Sequence of chain 1.C:
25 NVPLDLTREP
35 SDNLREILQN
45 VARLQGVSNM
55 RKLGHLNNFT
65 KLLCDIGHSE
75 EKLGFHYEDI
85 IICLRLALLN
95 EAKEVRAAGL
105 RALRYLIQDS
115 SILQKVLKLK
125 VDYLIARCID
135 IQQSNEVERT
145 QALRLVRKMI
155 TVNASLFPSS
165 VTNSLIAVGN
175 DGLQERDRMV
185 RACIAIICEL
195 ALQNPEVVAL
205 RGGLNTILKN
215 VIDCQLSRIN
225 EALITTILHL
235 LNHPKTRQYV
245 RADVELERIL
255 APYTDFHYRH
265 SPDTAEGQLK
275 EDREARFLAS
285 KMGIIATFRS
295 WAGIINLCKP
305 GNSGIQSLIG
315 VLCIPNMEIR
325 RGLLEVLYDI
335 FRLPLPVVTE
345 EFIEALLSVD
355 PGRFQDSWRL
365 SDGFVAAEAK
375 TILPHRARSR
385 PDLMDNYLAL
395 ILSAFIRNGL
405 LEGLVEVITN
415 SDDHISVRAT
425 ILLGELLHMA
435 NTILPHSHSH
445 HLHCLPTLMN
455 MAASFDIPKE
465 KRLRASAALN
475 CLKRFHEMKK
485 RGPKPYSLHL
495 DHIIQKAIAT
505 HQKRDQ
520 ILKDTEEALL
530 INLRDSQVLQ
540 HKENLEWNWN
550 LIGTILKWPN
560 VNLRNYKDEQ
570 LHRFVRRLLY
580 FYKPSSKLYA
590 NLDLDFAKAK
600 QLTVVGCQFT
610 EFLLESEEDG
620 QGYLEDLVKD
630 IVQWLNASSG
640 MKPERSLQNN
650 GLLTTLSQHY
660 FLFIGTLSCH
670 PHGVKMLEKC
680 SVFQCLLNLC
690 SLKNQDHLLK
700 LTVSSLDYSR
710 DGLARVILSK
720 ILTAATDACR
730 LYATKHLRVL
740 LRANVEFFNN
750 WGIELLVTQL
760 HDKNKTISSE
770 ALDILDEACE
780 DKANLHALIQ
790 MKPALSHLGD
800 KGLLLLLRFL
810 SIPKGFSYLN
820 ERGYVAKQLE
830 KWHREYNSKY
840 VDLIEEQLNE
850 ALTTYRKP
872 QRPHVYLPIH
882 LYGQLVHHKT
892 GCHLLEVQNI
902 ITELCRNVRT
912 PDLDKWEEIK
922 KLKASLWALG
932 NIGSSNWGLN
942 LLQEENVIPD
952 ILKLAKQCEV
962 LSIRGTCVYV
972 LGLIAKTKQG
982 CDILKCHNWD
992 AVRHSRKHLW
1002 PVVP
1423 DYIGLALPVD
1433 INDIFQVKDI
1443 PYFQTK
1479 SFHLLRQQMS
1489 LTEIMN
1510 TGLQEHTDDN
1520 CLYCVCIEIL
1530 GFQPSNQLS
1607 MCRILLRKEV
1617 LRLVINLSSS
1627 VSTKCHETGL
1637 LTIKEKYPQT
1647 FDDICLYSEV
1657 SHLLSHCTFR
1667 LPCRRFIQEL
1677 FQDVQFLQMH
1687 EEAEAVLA

Binding-site contacts:
Ligand atom N1 contacts residue TRP546 of chain 1.C at 4.4 Å.
Ligand atom PA contacts residue ARG576 of chain 1.C at 4.3 Å.
Ligand atom O3' contacts residue TYR579 of chain 1.C at 3.2 Å.
Ligand atom C5' contacts residue ARG576 of chain 1.C at 4.0 Å.
Ligand atom O3A contacts residue ARG572 of chain 1.C at 3.8 Å.
Ligand atom C2 contacts residue ARG576 of chain 1.C at 3.6 Å.
Ligand atom C5 contacts residue TYR579 of chain 1.C at 3.5 Å (hydrophobic).
Ligand atom O2B contacts residue ARG572 of chain 1.C at 2.4 Å (salt-bridge).
Ligand atom N6 contacts residue LYS541 of chain 1.C at 3.6 Å (salt-bridge).
Ligand atom O3A contacts residue ARG576 of chain 1.C at 3.7 Å.
Ligand atom O1B contacts residue ARG572 of chain 1.C at 3.6 Å (salt-bridge).
Ligand atom C6 contacts residue ASN543 of chain 1.C at 3.8 Å.
Ligand atom C3' contacts residue TYR579 of chain 1.C at 3.4 Å (hydrophobic).
Ligand atom N1 contacts residue ASN543 of chain 1.C at 3.9 Å.
Ligand atom O2A contacts residue ARG575 of chain 1.C at 3.2 Å.
Ligand atom N9 contacts residue TYR579 of chain 1.C at 3.6 Å.
Ligand atom N1 contacts residue LEU587 of chain 1.C at 4.4 Å.
Ligand atom C4 contacts residue TYR579 of chain 1.C at 3.4 Å (hydrophobic).
Ligand atom C8 contacts residue TYR579 of chain 1.C at 3.7 Å (hydrophobic).
Ligand atom O2A contacts residue ARG576 of chain 1.C at 3.9 Å.
Ligand atom O2B contacts residue ARG576 of chain 1.C at 2.7 Å (salt-bridge).
Ligand atom O3B contacts residue ARG576 of chain 1.C at 4.2 Å.
Ligand atom C1' contacts residue TYR579 of chain 1.C at 4.4 Å (hydrophobic).
Ligand atom PB contacts residue ARG576 of chain 1.C at 3.8 Å.
Ligand atom PB contacts residue ARG572 of chain 1.C at 3.3 Å.
Ligand atom N7 contacts residue TYR579 of chain 1.C at 3.6 Å.
Ligand atom N3 contacts residue TYR579 of chain 1.C at 3.4 Å.
Ligand atom N1 contacts residue LYS541 of chain 1.C at 3.9 Å.
Ligand atom C6 contacts residue TYR579 of chain 1.C at 3.9 Å (hydrophobic).
Ligand atom C2 contacts residue TYR579 of chain 1.C at 3.7 Å (hydrophobic).
Ligand atom C6 contacts residue LEU587 of chain 1.C at 4.0 Å (hydrophobic).
Ligand atom O5' contacts residue ARG576 of chain 1.C at 3.7 Å.
Ligand atom O2A contacts residue ARG572 of chain 1.C at 3.6 Å.
Ligand atom C2' contacts residue TYR579 of chain 1.C at 3.9 Å (hydrophobic).
Ligand atom C6 contacts residue LYS541 of chain 1.C at 3.8 Å.
Ligand atom N6 contacts residue LEU587 of chain 1.C at 3.7 Å.
Ligand atom N1 contacts residue TYR579 of chain 1.C at 4.0 Å.
Ligand atom N1 contacts residue ARG576 of chain 1.C at 4.4 Å.
Ligand atom N6 contacts residue ASN543 of chain 1.C at 2.9 Å (h-bond).
Ligand atom O3G contacts residue LYS541 of chain 1.C at 4.4 Å.

The small molecule below binds the protein below.
Small molecule (SMILES): Nc1ncnc2c1ncn2[C@@H]1O[C@H](COP(=O)(O)OP(=O)(O)OP(O)(O)=S)[C@@H](O)[C@H]1O